Sequence of chain 1.D:
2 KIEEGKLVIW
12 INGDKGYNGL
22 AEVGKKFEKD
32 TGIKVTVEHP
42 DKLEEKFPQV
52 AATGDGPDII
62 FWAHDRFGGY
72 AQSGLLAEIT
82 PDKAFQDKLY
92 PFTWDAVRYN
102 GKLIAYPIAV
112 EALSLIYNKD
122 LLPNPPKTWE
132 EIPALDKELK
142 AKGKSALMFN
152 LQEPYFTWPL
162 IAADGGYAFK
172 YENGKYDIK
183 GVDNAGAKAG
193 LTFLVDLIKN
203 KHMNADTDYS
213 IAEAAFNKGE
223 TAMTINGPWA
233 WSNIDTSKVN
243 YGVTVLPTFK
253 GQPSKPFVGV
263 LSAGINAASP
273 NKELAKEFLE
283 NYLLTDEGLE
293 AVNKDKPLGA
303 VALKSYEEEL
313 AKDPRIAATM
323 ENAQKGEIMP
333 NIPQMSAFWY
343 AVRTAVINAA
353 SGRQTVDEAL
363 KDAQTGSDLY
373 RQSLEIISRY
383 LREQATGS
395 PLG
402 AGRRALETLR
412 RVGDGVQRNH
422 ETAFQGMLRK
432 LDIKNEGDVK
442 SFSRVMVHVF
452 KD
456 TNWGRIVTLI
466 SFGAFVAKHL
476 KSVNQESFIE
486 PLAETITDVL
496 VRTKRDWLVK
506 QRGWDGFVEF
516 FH

A small-molecule ligand and the protein it binds are described below.
Small molecule (SMILES): OC[C@H]1O[C@H](O[C@H]2[C@H](O)[C@@H](O)[C@@H](O)O[C@@H]2CO)[C@H](O)[C@@H](O)[C@@H]1O

Binding-site contacts:
Ligand atom O3 contacts residue ARG67 of chain 1.D at 3.6 Å.
Ligand atom O2 contacts residue TRP231 of chain 1.D at 3.8 Å.
Ligand atom O2 contacts residue GLU112 of chain 1.D at 2.5 Å (salt-bridge).
Ligand atom C2 contacts residue MET331 of chain 1.D at 3.9 Å (hydrophobic).
Ligand atom C1 contacts residue LYS16 of chain 1.D at 3.4 Å.
Ligand atom C5 contacts residue GLU45 of chain 1.D at 4.0 Å.
Ligand atom O2 contacts residue LYS16 of chain 1.D at 2.3 Å (salt-bridge).
Ligand atom O1 contacts residue LYS16 of chain 1.D at 3.1 Å (salt-bridge).
Ligand atom C2 contacts residue ASP66 of chain 1.D at 3.5 Å.
Ligand atom O5 contacts residue ASP15 of chain 1.D at 3.8 Å.
Ligand atom O2 contacts residue ASP66 of chain 1.D at 3.2 Å (salt-bridge).
Ligand atom C4 contacts residue ARG67 of chain 1.D at 3.6 Å.
Ligand atom O3 contacts residue TRP63 of chain 1.D at 2.7 Å (h-bond).
Ligand atom O4 contacts residue TRP341 of chain 1.D at 3.9 Å.
Ligand atom C1 contacts residue ASP15 of chain 1.D at 3.5 Å.
Ligand atom C4 contacts residue ASP66 of chain 1.D at 3.7 Å.
Ligand atom O2 contacts residue MET331 of chain 1.D at 3.6 Å.
Ligand atom C1 contacts residue TRP231 of chain 1.D at 3.7 Å (hydrophobic).
Ligand atom O3 contacts residue ALA64 of chain 1.D at 3.4 Å.
Ligand atom O6 contacts residue GLU45 of chain 1.D at 3.6 Å.
Ligand atom O4 contacts residue GLU45 of chain 1.D at 3.5 Å (salt-bridge).
Ligand atom C4 contacts residue TRP341 of chain 1.D at 3.8 Å (hydrophobic).
Ligand atom O6 contacts residue ARG67 of chain 1.D at 3.4 Å (salt-bridge).
Ligand atom C2 contacts residue GLU112 of chain 1.D at 3.3 Å.
Ligand atom O1 contacts residue ASN13 of chain 1.D at 3.9 Å.
Ligand atom O3 contacts residue ASP66 of chain 1.D at 2.3 Å (salt-bridge).
Ligand atom C6 contacts residue GLU154 of chain 1.D at 4.0 Å.
Ligand atom C4 contacts residue TYR156 of chain 1.D at 3.9 Å (hydrophobic).
Ligand atom O5 contacts residue TYR156 of chain 1.D at 3.7 Å.
Ligand atom C2 contacts residue LYS16 of chain 1.D at 3.4 Å.
Ligand atom O1 contacts residue ASP15 of chain 1.D at 2.9 Å (salt-bridge).
Ligand atom O4 contacts residue ARG67 of chain 1.D at 2.4 Å (salt-bridge).
Ligand atom C3 contacts residue ASP66 of chain 1.D at 3.5 Å.
Ligand atom C3 contacts residue TRP63 of chain 1.D at 3.4 Å (hydrophobic).
Ligand atom C2 contacts residue TRP231 of chain 1.D at 3.6 Å (hydrophobic).
Ligand atom C6 contacts residue TRP341 of chain 1.D at 3.7 Å (hydrophobic).
Ligand atom O3 contacts residue GLU112 of chain 1.D at 3.5 Å (salt-bridge).
Ligand atom O2 contacts residue ALA64 of chain 1.D at 3.2 Å.
Ligand atom C1 contacts residue TYR156 of chain 1.D at 3.5 Å (hydrophobic).
Ligand atom O6 contacts residue TRP341 of chain 1.D at 3.8 Å.